Sequence of chain 1.B:
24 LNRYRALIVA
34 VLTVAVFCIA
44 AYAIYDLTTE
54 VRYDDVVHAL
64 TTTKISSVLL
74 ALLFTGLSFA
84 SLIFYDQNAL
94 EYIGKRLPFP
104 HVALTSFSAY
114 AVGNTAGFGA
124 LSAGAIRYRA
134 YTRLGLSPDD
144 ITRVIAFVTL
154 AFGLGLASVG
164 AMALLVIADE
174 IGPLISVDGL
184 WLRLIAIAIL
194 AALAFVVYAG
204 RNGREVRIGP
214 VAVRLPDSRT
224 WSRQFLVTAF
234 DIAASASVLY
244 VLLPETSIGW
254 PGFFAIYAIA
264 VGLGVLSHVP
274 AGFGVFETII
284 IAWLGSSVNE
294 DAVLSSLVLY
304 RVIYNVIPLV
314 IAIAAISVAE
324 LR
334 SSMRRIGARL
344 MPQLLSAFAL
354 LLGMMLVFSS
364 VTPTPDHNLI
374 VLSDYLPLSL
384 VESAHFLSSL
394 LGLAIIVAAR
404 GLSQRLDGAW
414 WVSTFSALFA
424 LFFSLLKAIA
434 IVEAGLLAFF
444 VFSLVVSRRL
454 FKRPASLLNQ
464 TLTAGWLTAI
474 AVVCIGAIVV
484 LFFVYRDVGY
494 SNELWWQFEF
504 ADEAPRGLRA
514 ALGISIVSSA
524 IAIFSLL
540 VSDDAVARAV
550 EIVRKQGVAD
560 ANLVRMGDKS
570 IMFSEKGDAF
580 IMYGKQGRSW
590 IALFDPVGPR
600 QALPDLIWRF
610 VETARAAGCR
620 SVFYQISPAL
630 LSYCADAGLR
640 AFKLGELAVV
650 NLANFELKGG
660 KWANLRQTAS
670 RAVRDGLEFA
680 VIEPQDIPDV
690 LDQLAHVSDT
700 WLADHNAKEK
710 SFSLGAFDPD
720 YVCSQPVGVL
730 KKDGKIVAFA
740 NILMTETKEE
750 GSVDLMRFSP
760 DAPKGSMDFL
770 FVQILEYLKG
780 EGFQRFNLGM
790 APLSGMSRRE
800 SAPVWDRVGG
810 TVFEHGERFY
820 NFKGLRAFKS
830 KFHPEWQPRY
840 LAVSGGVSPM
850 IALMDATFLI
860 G

This protein binds this small molecule.
Small molecule (SMILES): C[C@@H]1CC[C@@]2(OC1)O[C@H]1C[C@@H]3[C@H]4CC=C5C[C@@H](OCCC(CO[C@@H]6O[C@@H](CO)[C@H](O[C@@H]7O[C@H](CO)[C@@H](O)[C@H](O)[C@H]7O)[C@H](O)[C@@H]6O)CO[C@@H]6O[C@H](CO)[C@@H](O[C@@H]7O[C@H](CO)[C@@H](O)[C@H](O)[C@@H]7O)[C@H](O)[C@H]6O)CC[C@]5(C)[C@H]4CC[C@]3(C)[C@H]1[C@H]2C

Binding-site contacts:
Ligand atom CG1 contacts residue GLU248 of chain 1.A at 3.3 Å.
Ligand atom C03 contacts residue TRP253 of chain 1.A at 3.6 Å (hydrophobic).
Ligand atom C16 contacts residue ASP172 of chain 1.B at 3.3 Å.
Ligand atom O6C contacts residue LHG1 of chain 1.F at 2.3 Å (h-bond).
Ligand atom O41 contacts residue TRP184 of chain 1.B at 3.2 Å.
Ligand atom O2C contacts residue ASP181 of chain 1.B at 3.0 Å (salt-bridge).
Ligand atom C6C contacts residue LHG1 of chain 1.F at 3.2 Å.
Ligand atom O80 contacts residue ALA236 of chain 1.A at 3.2 Å.
Ligand atom C79 contacts residue TRP253 of chain 1.A at 3.6 Å (hydrophobic).
Ligand atom C07 contacts residue TRP253 of chain 1.A at 3.5 Å (hydrophobic).
Ligand atom C75 contacts residue SER240 of chain 1.A at 3.4 Å.
Ligand atom O3C contacts residue ASP181 of chain 1.B at 2.3 Å (salt-bridge).
Ligand atom C01 contacts residue LEU168 of chain 1.B at 3.6 Å (hydrophobic).
Ligand atom O2 contacts residue ASP181 of chain 1.B at 3.1 Å (salt-bridge).
Ligand atom C81 contacts residue PGT1 of chain 1.N at 3.6 Å.
Ligand atom C10 contacts residue PHE77 of chain 1.A at 3.2 Å (hydrophobic).
Ligand atom C24 contacts residue GLU248 of chain 1.A at 3.2 Å.
Ligand atom C79 contacts residue ALA236 of chain 1.A at 3.7 Å (hydrophobic).
Ligand atom C22 contacts residue GLU248 of chain 1.A at 3.2 Å.
Ligand atom C81 contacts residue MET165 of chain 1.B at 3.5 Å (hydrophobic).
Ligand atom C76 contacts residue LHG1 of chain 1.F at 3.6 Å.
Ligand atom C1C contacts residue LHG1 of chain 1.F at 3.5 Å.
Ligand atom C75 contacts residue PHE77 of chain 1.A at 3.7 Å (hydrophobic).
Ligand atom C6B contacts residue ASP181 of chain 1.B at 3.2 Å.
Ligand atom C15 contacts residue VAL169 of chain 1.B at 3.6 Å (hydrophobic).
Ligand atom C03 contacts residue SER240 of chain 1.A at 3.0 Å.
Ligand atom C05 contacts residue VAL169 of chain 1.B at 3.4 Å (hydrophobic).
Ligand atom C16 contacts residue ARG186 of chain 1.B at 3.4 Å.
Ligand atom C74 contacts residue SER240 of chain 1.A at 3.1 Å.
Ligand atom C12 contacts residue ARG186 of chain 1.B at 3.5 Å.
Ligand atom C14 contacts residue TYR243 of chain 1.A at 3.6 Å (hydrophobic).
Ligand atom C05 contacts residue LEU168 of chain 1.B at 3.7 Å (hydrophobic).
Ligand atom O1C contacts residue LHG1 of chain 1.F at 3.6 Å.
Ligand atom O72 contacts residue VAL169 of chain 1.B at 3.4 Å.
Ligand atom C6B contacts residue ASP172 of chain 1.B at 3.3 Å.
Ligand atom C09 contacts residue PHE77 of chain 1.A at 3.4 Å (hydrophobic).
Ligand atom C10 contacts residue SER240 of chain 1.A at 3.6 Å.
Ligand atom O5C contacts residue LHG1 of chain 1.F at 3.5 Å (h-bond).
Ligand atom C04 contacts residue TRP253 of chain 1.A at 3.3 Å (hydrophobic).
Ligand atom C5B contacts residue ASP181 of chain 1.B at 3.5 Å.

Sequence of chain 1.A:
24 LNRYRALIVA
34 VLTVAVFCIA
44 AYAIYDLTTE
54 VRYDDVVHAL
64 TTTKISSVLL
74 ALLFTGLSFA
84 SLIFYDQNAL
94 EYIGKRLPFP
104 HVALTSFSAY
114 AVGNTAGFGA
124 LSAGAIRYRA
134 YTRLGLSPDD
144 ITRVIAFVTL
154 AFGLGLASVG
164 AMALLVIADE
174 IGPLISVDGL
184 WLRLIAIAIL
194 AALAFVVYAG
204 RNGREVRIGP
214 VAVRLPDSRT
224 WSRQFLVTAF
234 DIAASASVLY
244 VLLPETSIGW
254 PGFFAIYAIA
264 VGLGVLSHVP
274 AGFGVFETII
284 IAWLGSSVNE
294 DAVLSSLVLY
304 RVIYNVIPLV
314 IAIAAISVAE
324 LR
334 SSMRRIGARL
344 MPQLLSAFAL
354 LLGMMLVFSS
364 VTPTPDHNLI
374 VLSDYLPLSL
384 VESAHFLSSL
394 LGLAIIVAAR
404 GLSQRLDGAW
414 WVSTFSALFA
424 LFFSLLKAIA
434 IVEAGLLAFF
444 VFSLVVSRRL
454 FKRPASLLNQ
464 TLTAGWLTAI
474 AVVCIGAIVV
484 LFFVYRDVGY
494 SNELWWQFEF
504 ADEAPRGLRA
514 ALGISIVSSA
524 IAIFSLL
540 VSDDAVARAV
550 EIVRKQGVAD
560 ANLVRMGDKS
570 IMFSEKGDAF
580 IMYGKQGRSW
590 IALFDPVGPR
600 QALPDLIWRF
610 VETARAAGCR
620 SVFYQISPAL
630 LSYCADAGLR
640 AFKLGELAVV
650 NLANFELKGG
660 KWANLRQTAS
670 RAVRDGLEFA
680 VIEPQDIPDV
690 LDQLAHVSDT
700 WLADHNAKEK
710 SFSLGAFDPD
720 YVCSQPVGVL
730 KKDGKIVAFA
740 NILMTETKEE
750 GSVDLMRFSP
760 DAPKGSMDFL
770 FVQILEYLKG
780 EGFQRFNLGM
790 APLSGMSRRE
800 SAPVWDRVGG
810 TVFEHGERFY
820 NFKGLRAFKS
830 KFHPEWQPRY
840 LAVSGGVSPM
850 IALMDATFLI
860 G